Binding-site contacts:
Ligand atom N contacts residue ASN159 of chain 2.A at 3.6 Å.
Ligand atom CA contacts residue ASN159 of chain 2.A at 3.9 Å.
Ligand atom NZ contacts residue PHE18 of chain 6.A at 3.8 Å.
Ligand atom CG contacts residue ASN159 of chain 2.A at 3.6 Å.
Ligand atom C contacts residue ALA160 of chain 2.A at 4.4 Å (hydrophobic).
Ligand atom CE contacts residue PHE18 of chain 6.A at 3.5 Å (hydrophobic).
Ligand atom CD contacts residue ASN159 of chain 2.A at 3.8 Å.
Ligand atom N contacts residue ALA160 of chain 2.A at 3.9 Å.
Ligand atom NZ contacts residue SER49 of chain 6.B at 3.8 Å.
Ligand atom N contacts residue TYR156 of chain 2.A at 3.1 Å (h-bond).
Ligand atom CD contacts residue ALA48 of chain 6.B at 4.2 Å (hydrophobic).
Ligand atom CD contacts residue PHE18 of chain 6.A at 3.8 Å (hydrophobic).
Ligand atom CA contacts residue ALA160 of chain 2.A at 3.6 Å (hydrophobic).
Ligand atom CA contacts residue TYR156 of chain 2.A at 3.9 Å (hydrophobic).
Ligand atom CB contacts residue ASN159 of chain 2.A at 3.6 Å.
Ligand atom NZ contacts residue ALA48 of chain 6.B at 4.2 Å.
Ligand atom O contacts residue TYR156 of chain 2.A at 3.5 Å (h-bond).
Ligand atom C contacts residue TYR156 of chain 2.A at 4.0 Å (hydrophobic).
Ligand atom CB contacts residue ALA160 of chain 2.A at 4.2 Å (hydrophobic).
Ligand atom O contacts residue ALA160 of chain 2.A at 4.0 Å.
Ligand atom O contacts residue ILE112 of chain 2.A at 4.1 Å.
Ligand atom OXT contacts residue TYR156 of chain 2.A at 4.3 Å.

Sequence of chain 6.A:
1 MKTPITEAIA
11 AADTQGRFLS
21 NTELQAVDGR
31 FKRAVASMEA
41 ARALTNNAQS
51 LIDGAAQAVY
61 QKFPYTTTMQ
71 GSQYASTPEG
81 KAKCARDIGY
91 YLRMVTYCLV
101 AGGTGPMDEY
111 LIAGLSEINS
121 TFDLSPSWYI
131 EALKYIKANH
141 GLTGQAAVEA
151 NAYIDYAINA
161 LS

Sequence of chain 2.A:
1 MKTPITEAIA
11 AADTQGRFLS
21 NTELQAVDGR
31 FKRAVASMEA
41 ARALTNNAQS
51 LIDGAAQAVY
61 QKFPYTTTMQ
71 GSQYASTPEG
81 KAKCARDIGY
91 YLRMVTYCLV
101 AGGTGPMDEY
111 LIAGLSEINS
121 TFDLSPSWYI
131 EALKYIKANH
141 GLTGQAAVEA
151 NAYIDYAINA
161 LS

Sequence of chain 6.B:
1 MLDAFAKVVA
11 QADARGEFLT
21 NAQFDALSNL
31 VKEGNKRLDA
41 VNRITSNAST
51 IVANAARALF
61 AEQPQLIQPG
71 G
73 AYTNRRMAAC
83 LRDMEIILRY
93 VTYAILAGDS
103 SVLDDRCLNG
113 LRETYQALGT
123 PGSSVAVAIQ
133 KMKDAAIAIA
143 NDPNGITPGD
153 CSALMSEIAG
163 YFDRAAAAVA

The small molecule below binds the protein below.
Small molecule (SMILES): N[C@@H](CCCC[NH3+])C(=O)O